Binding-site contacts:
Ligand atom C21 contacts residue MET202 of chain 1.A at 3.6 Å (hydrophobic).
Ligand atom N15 contacts residue MET391 of chain 1.A at 3.5 Å.
Ligand atom C20 contacts residue PHE193 of chain 1.A at 3.8 Å (hydrophobic).
Ligand atom C23 contacts residue LEU110 of chain 1.A at 3.7 Å (hydrophobic).
Ligand atom N19 contacts residue PHE193 of chain 1.A at 3.8 Å.
Ligand atom C14 contacts residue PHE193 of chain 1.A at 3.5 Å (hydrophobic).
Ligand atom C22 contacts residue LEU110 of chain 1.A at 3.7 Å (hydrophobic).
Ligand atom N15 contacts residue GLU194 of chain 1.A at 2.7 Å (salt-bridge).
Ligand atom C11 contacts residue ILE395 of chain 1.A at 3.9 Å (hydrophobic).
Ligand atom C24 contacts residue HIS371 of chain 1.A at 3.3 Å.
Ligand atom C2 contacts residue LEU388 of chain 1.A at 3.8 Å (hydrophobic).
Ligand atom O25 contacts residue ASN374 of chain 1.A at 3.1 Å (h-bond).
Ligand atom N13 contacts residue GLU194 of chain 1.A at 3.7 Å.
Ligand atom C24 contacts residue MET202 of chain 1.A at 3.4 Å (hydrophobic).
Ligand atom N12 contacts residue ILE395 of chain 1.A at 3.6 Å.
Ligand atom C3 contacts residue LEU388 of chain 1.A at 3.7 Å (hydrophobic).
Ligand atom N15 contacts residue ASN374 of chain 1.A at 2.9 Å (h-bond).
Ligand atom N17 contacts residue ASN374 of chain 1.A at 3.3 Å (h-bond).
Ligand atom C14 contacts residue ASN374 of chain 1.A at 3.9 Å.
Ligand atom N13 contacts residue MET391 of chain 1.A at 3.7 Å.
Ligand atom C14 contacts residue GLU194 of chain 1.A at 3.7 Å.
Ligand atom C11 contacts residue PHE193 of chain 1.A at 3.4 Å (hydrophobic).
Ligand atom C18 contacts residue PHE193 of chain 1.A at 3.7 Å (hydrophobic).
Ligand atom N10 contacts residue ILE395 of chain 1.A at 3.8 Å.
Ligand atom C14 contacts residue MET391 of chain 1.A at 3.7 Å (hydrophobic).
Ligand atom C21 contacts residue LEU370 of chain 1.A at 3.7 Å (hydrophobic).
Ligand atom N16 contacts residue PHE193 of chain 1.A at 3.5 Å.
Ligand atom C6 contacts residue GLU194 of chain 1.A at 3.7 Å.
Ligand atom N10 contacts residue PHE193 of chain 1.A at 3.4 Å.
Ligand atom N17 contacts residue LEU370 of chain 1.A at 3.9 Å.
Ligand atom C9 contacts residue PHE193 of chain 1.A at 3.8 Å (hydrophobic).
Ligand atom N17 contacts residue PHE193 of chain 1.A at 3.6 Å.
Ligand atom N13 contacts residue PHE193 of chain 1.A at 3.5 Å.
Ligand atom C20 contacts residue LEU370 of chain 1.A at 3.7 Å (hydrophobic).
Ligand atom C23 contacts residue MET202 of chain 1.A at 3.8 Å (hydrophobic).
Ligand atom N12 contacts residue PHE193 of chain 1.A at 3.6 Å.
Ligand atom O25 contacts residue MET202 of chain 1.A at 3.3 Å.
Ligand atom C23 contacts residue TRP367 of chain 1.A at 3.6 Å (hydrophobic).
Ligand atom O25 contacts residue LEU370 of chain 1.A at 3.6 Å.
Ligand atom C22 contacts residue MET202 of chain 1.A at 3.9 Å (hydrophobic).

Sequence of chain 1.A:
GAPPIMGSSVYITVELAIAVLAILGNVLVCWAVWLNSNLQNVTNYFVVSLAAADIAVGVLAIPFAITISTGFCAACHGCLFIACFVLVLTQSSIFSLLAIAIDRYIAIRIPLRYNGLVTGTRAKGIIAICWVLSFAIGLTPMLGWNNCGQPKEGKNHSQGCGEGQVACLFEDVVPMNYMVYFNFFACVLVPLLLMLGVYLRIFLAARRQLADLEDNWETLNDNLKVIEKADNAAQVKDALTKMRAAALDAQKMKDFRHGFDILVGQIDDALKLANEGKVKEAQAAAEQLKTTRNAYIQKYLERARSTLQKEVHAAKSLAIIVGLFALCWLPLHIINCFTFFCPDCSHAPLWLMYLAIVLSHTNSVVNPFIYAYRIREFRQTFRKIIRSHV

A protein and the small-molecule ligand that binds it are described below.
Small molecule (SMILES): Nc1nc(NCCc2ccc(O)cc2)nc2nc(-c3ccco3)nn12